Sequence of chain 1.C:
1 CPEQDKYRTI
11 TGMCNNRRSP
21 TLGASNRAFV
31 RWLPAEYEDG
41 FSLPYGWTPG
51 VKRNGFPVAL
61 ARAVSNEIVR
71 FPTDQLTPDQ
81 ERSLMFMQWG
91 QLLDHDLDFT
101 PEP

Sequence of chain 1.D:
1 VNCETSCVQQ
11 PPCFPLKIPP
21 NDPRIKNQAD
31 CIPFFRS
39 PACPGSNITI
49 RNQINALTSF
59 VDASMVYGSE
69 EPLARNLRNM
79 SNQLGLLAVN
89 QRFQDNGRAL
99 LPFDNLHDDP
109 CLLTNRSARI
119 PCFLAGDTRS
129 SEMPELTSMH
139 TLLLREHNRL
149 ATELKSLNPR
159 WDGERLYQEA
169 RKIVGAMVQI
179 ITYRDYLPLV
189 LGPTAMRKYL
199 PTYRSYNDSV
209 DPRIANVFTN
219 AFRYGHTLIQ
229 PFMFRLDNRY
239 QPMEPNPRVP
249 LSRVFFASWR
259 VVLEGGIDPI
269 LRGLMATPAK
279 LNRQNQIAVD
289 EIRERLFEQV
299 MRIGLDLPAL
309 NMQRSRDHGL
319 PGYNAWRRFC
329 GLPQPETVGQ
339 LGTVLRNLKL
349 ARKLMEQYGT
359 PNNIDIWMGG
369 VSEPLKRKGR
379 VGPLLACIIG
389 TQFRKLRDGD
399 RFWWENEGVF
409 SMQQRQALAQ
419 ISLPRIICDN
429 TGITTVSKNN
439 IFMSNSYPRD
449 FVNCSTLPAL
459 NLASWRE

Binding-site contacts:
Ligand atom C1 contacts residue NAG1 of chain 1.U at 3.9 Å.
Ligand atom O5 contacts residue PHE327 of chain 1.D at 2.9 Å (h-bond).
Ligand atom C1 contacts residue NAG1 of chain 1.U at 2.1 Å.
Ligand atom C4 contacts residue LYS393 of chain 1.D at 4.2 Å.
Ligand atom O4 contacts residue THR389 of chain 1.D at 4.5 Å.
Ligand atom C1 contacts residue CYS328 of chain 1.D at 4.2 Å (hydrophobic).
Ligand atom C2 contacts residue NAG1 of chain 1.U at 2.9 Å.
Ligand atom C1 contacts residue PHE327 of chain 1.D at 3.8 Å (hydrophobic).
Ligand atom O4 contacts residue LYS393 of chain 1.D at 3.1 Å (salt-bridge).
Ligand atom C6 contacts residue TRP32 of chain 1.C at 3.7 Å (hydrophobic).
Ligand atom C5 contacts residue THR389 of chain 1.D at 4.3 Å.
Ligand atom O3 contacts residue FUC2 of chain 1.H at 3.7 Å.
Ligand atom C5 contacts residue CYS328 of chain 1.D at 4.1 Å (hydrophobic).
Ligand atom C6 contacts residue CYS385 of chain 1.D at 4.2 Å (hydrophobic).
Ligand atom O6 contacts residue PHE327 of chain 1.D at 3.9 Å.
Ligand atom C5 contacts residue PHE327 of chain 1.D at 4.1 Å (hydrophobic).
Ligand atom C3 contacts residue NAG1 of chain 1.U at 4.2 Å.
Ligand atom O4 contacts residue CYS385 of chain 1.D at 4.1 Å.
Ligand atom O3 contacts residue MAN1 of chain 1.V at 2.9 Å.
Ligand atom C2 contacts residue MAN1 of chain 1.V at 3.6 Å.
Ligand atom O2 contacts residue NAG1 of chain 1.U at 2.8 Å (h-bond).
Ligand atom O6 contacts residue TRP32 of chain 1.C at 4.0 Å.
Ligand atom O4 contacts residue FUC2 of chain 1.H at 4.2 Å.
Ligand atom C6 contacts residue NAG1 of chain 1.U at 4.2 Å.
Ligand atom O5 contacts residue NAG1 of chain 1.U at 2.5 Å (h-bond).
Ligand atom C6 contacts residue PHE327 of chain 1.D at 3.4 Å (hydrophobic).
Ligand atom C6 contacts residue CYS328 of chain 1.D at 4.4 Å (hydrophobic).
Ligand atom O5 contacts residue PHE327 of chain 1.D at 3.3 Å.
Ligand atom C1 contacts residue PHE327 of chain 1.D at 3.5 Å (hydrophobic).
Ligand atom O4 contacts residue TYR197 of chain 1.D at 3.5 Å.
Ligand atom C5 contacts residue NAG1 of chain 1.U at 3.9 Å.
Ligand atom O6 contacts residue NAG1 of chain 1.U at 4.4 Å.
Ligand atom O5 contacts residue CYS328 of chain 1.D at 4.5 Å.
Ligand atom C5 contacts residue PHE327 of chain 1.D at 3.3 Å (hydrophobic).
Ligand atom C5 contacts residue LYS393 of chain 1.D at 4.2 Å.
Ligand atom O2 contacts residue MAN1 of chain 1.V at 4.3 Å.
Ligand atom C1 contacts residue GLY329 of chain 1.D at 4.3 Å.
Ligand atom C3 contacts residue MAN1 of chain 1.V at 3.6 Å.
Ligand atom C6 contacts residue PHE327 of chain 1.D at 4.3 Å (hydrophobic).
Ligand atom C6 contacts residue LYS393 of chain 1.D at 3.7 Å.

This small molecule binds to this protein.
Small molecule (SMILES): OC[C@H]1O[C@H](OC[C@H]2OC[C@@H](O)[C@@H](O)[C@@H]2O)[C@@H](O)[C@@H](O)[C@@H]1O